Binding-site contacts:
Ligand atom O7 contacts residue ASN788 of chain 1.A at 3.9 Å.
Ligand atom C5 contacts residue GLN791 of chain 1.A at 4.0 Å.
Ligand atom O4 contacts residue SER790 of chain 1.A at 4.5 Å.
Ligand atom O5 contacts residue ASN788 of chain 1.A at 2.4 Å (h-bond).
Ligand atom C1 contacts residue GLN791 of chain 1.A at 4.4 Å.
Ligand atom O5 contacts residue SER790 of chain 1.A at 3.2 Å (h-bond).
Ligand atom C6 contacts residue GLN791 of chain 1.A at 3.5 Å.
Ligand atom C5 contacts residue ASN788 of chain 1.A at 3.2 Å.
Ligand atom C3 contacts residue ASN788 of chain 1.A at 3.7 Å.
Ligand atom C6 contacts residue ASN788 of chain 1.A at 3.0 Å.
Ligand atom C6 contacts residue GLN922 of chain 1.A at 4.1 Å.
Ligand atom C2 contacts residue ASN788 of chain 1.A at 2.5 Å.
Ligand atom O6 contacts residue GLN791 of chain 1.A at 4.5 Å.
Ligand atom C7 contacts residue ASN788 of chain 1.A at 3.8 Å.
Ligand atom C4 contacts residue ASN788 of chain 1.A at 3.9 Å.
Ligand atom C4 contacts residue SER790 of chain 1.A at 4.4 Å.
Ligand atom O6 contacts residue ASN788 of chain 1.A at 2.3 Å (h-bond).
Ligand atom O5 contacts residue GLN791 of chain 1.A at 3.8 Å.
Ligand atom N2 contacts residue ASN788 of chain 1.A at 3.2 Å (h-bond).
Ligand atom O6 contacts residue GLN922 of chain 1.A at 3.4 Å (h-bond).
Ligand atom C5 contacts residue SER790 of chain 1.A at 3.1 Å.
Ligand atom C1 contacts residue ASN788 of chain 1.A at 1.4 Å.
Ligand atom C6 contacts residue SER790 of chain 1.A at 3.6 Å.

Sequence of chain 1.A:
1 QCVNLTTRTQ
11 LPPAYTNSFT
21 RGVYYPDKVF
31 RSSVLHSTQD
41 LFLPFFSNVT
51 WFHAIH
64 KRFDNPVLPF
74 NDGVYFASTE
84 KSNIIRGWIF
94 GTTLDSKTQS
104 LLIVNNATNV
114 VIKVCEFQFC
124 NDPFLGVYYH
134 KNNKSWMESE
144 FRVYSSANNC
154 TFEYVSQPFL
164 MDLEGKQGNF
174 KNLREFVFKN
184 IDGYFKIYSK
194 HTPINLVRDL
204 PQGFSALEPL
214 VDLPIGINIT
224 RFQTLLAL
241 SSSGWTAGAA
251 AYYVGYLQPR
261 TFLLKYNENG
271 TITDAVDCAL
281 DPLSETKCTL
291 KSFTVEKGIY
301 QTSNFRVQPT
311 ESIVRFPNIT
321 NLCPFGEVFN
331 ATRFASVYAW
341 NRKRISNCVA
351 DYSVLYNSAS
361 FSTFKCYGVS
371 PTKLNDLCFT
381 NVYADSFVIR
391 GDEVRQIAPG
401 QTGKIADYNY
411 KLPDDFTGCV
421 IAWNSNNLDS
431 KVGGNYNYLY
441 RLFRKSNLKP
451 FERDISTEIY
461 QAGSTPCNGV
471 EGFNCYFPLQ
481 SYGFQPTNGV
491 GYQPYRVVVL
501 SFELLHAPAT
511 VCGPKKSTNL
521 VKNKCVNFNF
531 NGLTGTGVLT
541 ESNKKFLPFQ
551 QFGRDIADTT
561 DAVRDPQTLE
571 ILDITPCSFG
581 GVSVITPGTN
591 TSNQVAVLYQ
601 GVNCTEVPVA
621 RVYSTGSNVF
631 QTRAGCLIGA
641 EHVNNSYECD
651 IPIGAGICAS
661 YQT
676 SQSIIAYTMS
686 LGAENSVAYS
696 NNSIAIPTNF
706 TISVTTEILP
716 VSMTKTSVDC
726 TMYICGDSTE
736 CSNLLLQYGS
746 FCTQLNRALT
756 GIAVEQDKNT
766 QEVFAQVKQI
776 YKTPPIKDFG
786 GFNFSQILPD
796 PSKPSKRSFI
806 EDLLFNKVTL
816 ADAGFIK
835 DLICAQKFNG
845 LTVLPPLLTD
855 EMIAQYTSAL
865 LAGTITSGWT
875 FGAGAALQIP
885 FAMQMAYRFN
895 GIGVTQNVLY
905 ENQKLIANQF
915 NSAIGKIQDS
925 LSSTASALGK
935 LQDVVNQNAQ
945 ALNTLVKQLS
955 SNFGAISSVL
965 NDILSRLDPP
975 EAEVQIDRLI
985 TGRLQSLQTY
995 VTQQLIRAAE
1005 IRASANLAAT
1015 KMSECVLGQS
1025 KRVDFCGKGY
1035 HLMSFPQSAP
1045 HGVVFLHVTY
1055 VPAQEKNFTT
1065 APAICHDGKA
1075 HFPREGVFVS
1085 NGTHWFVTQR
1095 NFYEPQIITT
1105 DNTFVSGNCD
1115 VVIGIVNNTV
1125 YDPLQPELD

A protein and the small-molecule ligand that binds it are described below.
Small molecule (SMILES): CC(=O)N[C@H]1[C@H](O[C@H]2[C@H](O)[C@@H](NC(C)=O)CO[C@@H]2CO)O[C@H](CO)[C@@H](O)[C@@H]1O